The small molecule below binds the protein below.
Small molecule (SMILES): [H]/N=C(/N)c1ncn([C@@H]2O[C@H](CO)[C@@H](O)[C@H]2O)n1

Sequence of chain 1.B:
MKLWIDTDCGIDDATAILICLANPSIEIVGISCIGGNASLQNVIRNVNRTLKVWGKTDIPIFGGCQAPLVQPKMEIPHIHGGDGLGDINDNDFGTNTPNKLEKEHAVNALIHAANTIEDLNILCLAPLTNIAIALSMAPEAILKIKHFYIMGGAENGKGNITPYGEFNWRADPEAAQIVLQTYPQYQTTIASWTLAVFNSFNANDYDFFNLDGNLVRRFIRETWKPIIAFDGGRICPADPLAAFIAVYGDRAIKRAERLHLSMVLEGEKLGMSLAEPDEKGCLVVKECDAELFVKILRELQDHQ

Binding-site contacts:
Ligand atom C06 contacts residue PHE167 of chain 1.B at 3.6 Å (hydrophobic).
Ligand atom C07 contacts residue CA1 of chain 1.G at 3.2 Å.
Ligand atom O10 contacts residue PHE167 of chain 1.B at 3.1 Å.
Ligand atom C11 contacts residue GLU166 of chain 1.B at 3.0 Å.
Ligand atom C08 contacts residue ASN168 of chain 1.B at 3.5 Å.
Ligand atom N02 contacts residue ILE79 of chain 1.B at 3.7 Å.
Ligand atom N16 contacts residue ASP231 of chain 1.B at 3.4 Å (salt-bridge).
Ligand atom N16 contacts residue TRP193 of chain 1.B at 3.4 Å.
Ligand atom C11 contacts residue ALA238 of chain 1.B at 3.7 Å (hydrophobic).
Ligand atom O14 contacts residue ASP239 of chain 1.B at 3.1 Å (salt-bridge).
Ligand atom C06 contacts residue ASN37 of chain 1.B at 3.2 Å.
Ligand atom C08 contacts residue ASP12 of chain 1.B at 3.6 Å.
Ligand atom O14 contacts residue ASN37 of chain 1.B at 2.7 Å (h-bond).
Ligand atom O12 contacts residue PHE167 of chain 1.B at 3.8 Å.
Ligand atom N05 contacts residue ASN37 of chain 1.B at 3.6 Å.
Ligand atom O13 contacts residue LEU125 of chain 1.B at 3.7 Å.
Ligand atom O12 contacts residue ASN160 of chain 1.B at 2.3 Å (h-bond).
Ligand atom C15 contacts residue ASP231 of chain 1.B at 3.6 Å.
Ligand atom C01 contacts residue ASN37 of chain 1.B at 3.4 Å.
Ligand atom C11 contacts residue ASN160 of chain 1.B at 3.6 Å.
Ligand atom C09 contacts residue GLU166 of chain 1.B at 3.5 Å.
Ligand atom C08 contacts residue CA1 of chain 1.G at 3.3 Å.
Ligand atom N17 contacts residue ILE227 of chain 1.B at 3.4 Å.
Ligand atom N17 contacts residue TRP193 of chain 1.B at 3.7 Å.
Ligand atom O12 contacts residue GLU166 of chain 1.B at 2.8 Å (salt-bridge).
Ligand atom O13 contacts residue ASP239 of chain 1.B at 2.9 Å (salt-bridge).
Ligand atom C15 contacts residue TRP193 of chain 1.B at 3.5 Å (hydrophobic).
Ligand atom O13 contacts residue ASN168 of chain 1.B at 2.6 Å (h-bond).
Ligand atom O14 contacts residue CA1 of chain 1.G at 2.2 Å.
Ligand atom N17 contacts residue ASP231 of chain 1.B at 2.8 Å (salt-bridge).
Ligand atom C08 contacts residue ASP239 of chain 1.B at 3.5 Å.
Ligand atom C07 contacts residue ASP12 of chain 1.B at 3.1 Å.
Ligand atom O13 contacts residue CA1 of chain 1.G at 2.3 Å.
Ligand atom C07 contacts residue ASP239 of chain 1.B at 3.6 Å.
Ligand atom C09 contacts residue ASN168 of chain 1.B at 3.3 Å.
Ligand atom O14 contacts residue ASP13 of chain 1.B at 3.4 Å (salt-bridge).
Ligand atom O14 contacts residue ASP12 of chain 1.B at 3.3 Å (salt-bridge).
Ligand atom N16 contacts residue PHE230 of chain 1.B at 3.5 Å.
Ligand atom O12 contacts residue TRP193 of chain 1.B at 3.5 Å.
Ligand atom C11 contacts residue MET151 of chain 1.B at 3.5 Å (hydrophobic).